Sequence of chain 1.A:
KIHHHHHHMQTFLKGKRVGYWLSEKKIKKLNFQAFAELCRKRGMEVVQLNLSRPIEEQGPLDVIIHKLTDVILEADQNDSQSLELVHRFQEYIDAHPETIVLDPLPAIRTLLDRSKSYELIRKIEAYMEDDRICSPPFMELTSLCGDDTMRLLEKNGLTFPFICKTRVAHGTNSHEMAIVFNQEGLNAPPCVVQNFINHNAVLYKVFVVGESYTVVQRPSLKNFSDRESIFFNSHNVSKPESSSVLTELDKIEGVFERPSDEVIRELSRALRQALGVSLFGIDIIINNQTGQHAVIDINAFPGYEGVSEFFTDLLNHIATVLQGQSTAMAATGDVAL

The protein below binds the small molecule below.
Small molecule (SMILES): Nc1ncnc2c1ncn2[C@@H]1O[C@H](CO[P](=O)(O)O[P](=O)(O)NP(=O)(O)O)[C@@H](O)[C@H]1O

Binding-site contacts:
Ligand atom N3B contacts residue ASP306 of chain 1.A at 3.3 Å (salt-bridge).
Ligand atom O1G contacts residue ASP306 of chain 1.A at 3.0 Å (salt-bridge).
Ligand atom O3G contacts residue MN1 of chain 1.C at 2.1 Å.
Ligand atom O2A contacts residue ASP306 of chain 1.A at 3.0 Å (salt-bridge).
Ligand atom N3 contacts residue HIS204 of chain 1.A at 3.4 Å.
Ligand atom O2' contacts residue SER247 of chain 1.A at 3.4 Å (h-bond).
Ligand atom O2' contacts residue SER225 of chain 1.A at 2.5 Å (h-bond).
Ligand atom O3G contacts residue ASN308 of chain 1.A at 2.8 Å (h-bond).
Ligand atom O2A contacts residue MN1 of chain 1.D at 2.0 Å.
Ligand atom PA contacts residue MN1 of chain 1.D at 3.3 Å.
Ligand atom C8 contacts residue ILE305 of chain 1.A at 3.4 Å (hydrophobic).
Ligand atom C2' contacts residue SER225 of chain 1.A at 3.3 Å.
Ligand atom N7 contacts residue LYS168 of chain 1.A at 2.9 Å (salt-bridge).
Ligand atom C2 contacts residue ILE202 of chain 1.A at 3.3 Å (hydrophobic).
Ligand atom O2' contacts residue LEU226 of chain 1.A at 3.1 Å (h-bond).
Ligand atom O2A contacts residue ASP292 of chain 1.A at 3.2 Å (salt-bridge).
Ligand atom PG contacts residue MN1 of chain 1.D at 3.0 Å.
Ligand atom O2B contacts residue MN1 of chain 1.C at 2.1 Å.
Ligand atom PG contacts residue MN1 of chain 1.C at 3.3 Å.
Ligand atom O2B contacts residue ASP306 of chain 1.A at 3.1 Å (salt-bridge).
Ligand atom O1G contacts residue LYS210 of chain 1.A at 2.9 Å (salt-bridge).
Ligand atom O1A contacts residue LYS168 of chain 1.A at 2.9 Å (salt-bridge).
Ligand atom C8 contacts residue LYS168 of chain 1.A at 3.4 Å.
Ligand atom O2B contacts residue ARG117 of chain 1.A at 3.0 Å (salt-bridge).
Ligand atom O1B contacts residue SER243 of chain 1.A at 2.5 Å (h-bond).
Ligand atom PB contacts residue MN1 of chain 1.C at 3.3 Å.
Ligand atom O1B contacts residue HIS178 of chain 1.A at 3.4 Å (h-bond).
Ligand atom O3' contacts residue SER247 of chain 1.A at 2.7 Å (h-bond).
Ligand atom O3' contacts residue LEU208 of chain 1.A at 3.4 Å.
Ligand atom C2 contacts residue PHE201 of chain 1.A at 3.5 Å (hydrophobic).
Ligand atom O3A contacts residue MET180 of chain 1.A at 3.1 Å.
Ligand atom O3G contacts residue ASP306 of chain 1.A at 3.0 Å (salt-bridge).
Ligand atom O1G contacts residue MN1 of chain 1.D at 2.2 Å.
Ligand atom N1 contacts residue ILE202 of chain 1.A at 3.0 Å (h-bond).
Ligand atom N9 contacts residue ILE305 of chain 1.A at 3.4 Å.
Ligand atom PG contacts residue ASP306 of chain 1.A at 3.3 Å.
Ligand atom N6 contacts residue GLN199 of chain 1.A at 2.9 Å (h-bond).
Ligand atom N6 contacts residue ASN200 of chain 1.A at 3.0 Å (h-bond).
Ligand atom N3B contacts residue MN1 of chain 1.D at 2.7 Å.
Ligand atom O1G contacts residue ASP292 of chain 1.A at 3.4 Å (salt-bridge).